Binding-site contacts:
Ligand atom C31 contacts residue TYR158 of chain 1.A at 3.7 Å (hydrophobic).
Ligand atom N03 contacts residue ARG111 of chain 1.A at 3.5 Å (salt-bridge).
Ligand atom C02 contacts residue PHE152 of chain 1.A at 3.5 Å (hydrophobic).
Ligand atom O01 contacts residue PHE152 of chain 1.A at 3.7 Å.
Ligand atom N05 contacts residue HIS61 of chain 1.A at 3.1 Å (h-bond).
Ligand atom O45 contacts residue ARG217 of chain 1.B at 3.1 Å (salt-bridge).
Ligand atom O01 contacts residue ARG111 of chain 1.A at 3.5 Å (salt-bridge).
Ligand atom O44 contacts residue VAL188 of chain 1.B at 3.7 Å.
Ligand atom O13 contacts residue PHE152 of chain 1.A at 3.7 Å.
Ligand atom C43 contacts residue TYR158 of chain 1.A at 3.6 Å (hydrophobic).
Ligand atom N05 contacts residue PHE152 of chain 1.A at 3.7 Å.
Ligand atom O46 contacts residue ARG217 of chain 1.B at 2.9 Å (salt-bridge).
Ligand atom C08 contacts residue TYR232 of chain 1.B at 3.4 Å (hydrophobic).
Ligand atom N05 contacts residue TYR232 of chain 1.B at 3.7 Å.
Ligand atom O32 contacts residue HIS61 of chain 1.A at 2.8 Å (h-bond).
Ligand atom N06 contacts residue TYR232 of chain 1.B at 3.5 Å (h-bond).
Ligand atom O30 contacts residue ARG185 of chain 1.B at 1.3 Å (salt-bridge).
Ligand atom N06 contacts residue PHE152 of chain 1.A at 3.6 Å.
Ligand atom C02 contacts residue TYR232 of chain 1.B at 3.3 Å (hydrophobic).
Ligand atom O29 contacts residue ARG185 of chain 1.B at 3.6 Å (salt-bridge).
Ligand atom O30 contacts residue HIS61 of chain 1.A at 3.7 Å.
Ligand atom O26 contacts residue ARG185 of chain 1.B at 3.1 Å (salt-bridge).
Ligand atom C04 contacts residue PHE152 of chain 1.A at 3.3 Å (hydrophobic).
Ligand atom N36 contacts residue HIS61 of chain 1.A at 3.4 Å.
Ligand atom O46 contacts residue VAL176 of chain 1.B at 2.8 Å (h-bond).
Ligand atom O30 contacts residue HIS60 of chain 1.A at 3.1 Å (h-bond).
Ligand atom N03 contacts residue PHE152 of chain 1.A at 3.5 Å.
Ligand atom N40 contacts residue GLU160 of chain 1.A at 3.1 Å (salt-bridge).
Ligand atom N03 contacts residue TYR232 of chain 1.B at 3.3 Å.
Ligand atom N42 contacts residue GLU160 of chain 1.A at 3.3 Å (salt-bridge).
Ligand atom O16 contacts residue ARG185 of chain 1.B at 3.4 Å (salt-bridge).
Ligand atom P27 contacts residue ARG185 of chain 1.B at 2.7 Å.
Ligand atom P27 contacts residue HIS61 of chain 1.A at 2.9 Å.
Ligand atom O28 contacts residue HIS61 of chain 1.A at 1.3 Å (h-bond).
Ligand atom O01 contacts residue TYR232 of chain 1.B at 3.5 Å.
Ligand atom O45 contacts residue TYR232 of chain 1.B at 2.6 Å (h-bond).
Ligand atom P21 contacts residue ARG217 of chain 1.B at 3.4 Å.
Ligand atom O46 contacts residue ALA175 of chain 1.B at 3.1 Å.
Ligand atom C04 contacts residue TYR232 of chain 1.B at 3.2 Å (hydrophobic).
Ligand atom O28 contacts residue ARG185 of chain 1.B at 3.6 Å.

A protein and the small-molecule ligand that binds it are described below.
Small molecule (SMILES): Nc1nc(=O)c2ncn([C@@H]3O[C@H](CO)[C@@H](O)[C@H]3OP(=O)(O)OC[C@H]3O[C@@H](n4cnc5c(N)ncnc54)[C@H](O)[C@@H]3OP(=O)(O)O)c2[nH]1

Sequence of chain 1.B:
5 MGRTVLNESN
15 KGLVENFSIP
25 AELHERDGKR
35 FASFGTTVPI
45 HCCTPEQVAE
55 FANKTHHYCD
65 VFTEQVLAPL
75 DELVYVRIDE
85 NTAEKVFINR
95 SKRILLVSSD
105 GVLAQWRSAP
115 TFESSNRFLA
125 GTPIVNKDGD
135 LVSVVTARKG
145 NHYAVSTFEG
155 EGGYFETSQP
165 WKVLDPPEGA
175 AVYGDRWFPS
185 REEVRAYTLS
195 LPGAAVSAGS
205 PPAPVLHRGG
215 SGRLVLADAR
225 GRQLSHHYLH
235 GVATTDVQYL

Sequence of chain 1.A:
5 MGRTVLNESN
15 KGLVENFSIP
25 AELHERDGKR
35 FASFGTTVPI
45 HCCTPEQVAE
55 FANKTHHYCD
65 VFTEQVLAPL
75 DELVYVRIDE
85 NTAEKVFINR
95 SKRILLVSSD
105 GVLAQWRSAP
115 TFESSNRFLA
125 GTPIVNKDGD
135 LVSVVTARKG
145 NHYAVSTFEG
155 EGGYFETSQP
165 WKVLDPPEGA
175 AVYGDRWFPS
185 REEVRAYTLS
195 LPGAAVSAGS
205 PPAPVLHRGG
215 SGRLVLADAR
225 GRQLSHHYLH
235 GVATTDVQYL